Sequence of chain 6.GA:
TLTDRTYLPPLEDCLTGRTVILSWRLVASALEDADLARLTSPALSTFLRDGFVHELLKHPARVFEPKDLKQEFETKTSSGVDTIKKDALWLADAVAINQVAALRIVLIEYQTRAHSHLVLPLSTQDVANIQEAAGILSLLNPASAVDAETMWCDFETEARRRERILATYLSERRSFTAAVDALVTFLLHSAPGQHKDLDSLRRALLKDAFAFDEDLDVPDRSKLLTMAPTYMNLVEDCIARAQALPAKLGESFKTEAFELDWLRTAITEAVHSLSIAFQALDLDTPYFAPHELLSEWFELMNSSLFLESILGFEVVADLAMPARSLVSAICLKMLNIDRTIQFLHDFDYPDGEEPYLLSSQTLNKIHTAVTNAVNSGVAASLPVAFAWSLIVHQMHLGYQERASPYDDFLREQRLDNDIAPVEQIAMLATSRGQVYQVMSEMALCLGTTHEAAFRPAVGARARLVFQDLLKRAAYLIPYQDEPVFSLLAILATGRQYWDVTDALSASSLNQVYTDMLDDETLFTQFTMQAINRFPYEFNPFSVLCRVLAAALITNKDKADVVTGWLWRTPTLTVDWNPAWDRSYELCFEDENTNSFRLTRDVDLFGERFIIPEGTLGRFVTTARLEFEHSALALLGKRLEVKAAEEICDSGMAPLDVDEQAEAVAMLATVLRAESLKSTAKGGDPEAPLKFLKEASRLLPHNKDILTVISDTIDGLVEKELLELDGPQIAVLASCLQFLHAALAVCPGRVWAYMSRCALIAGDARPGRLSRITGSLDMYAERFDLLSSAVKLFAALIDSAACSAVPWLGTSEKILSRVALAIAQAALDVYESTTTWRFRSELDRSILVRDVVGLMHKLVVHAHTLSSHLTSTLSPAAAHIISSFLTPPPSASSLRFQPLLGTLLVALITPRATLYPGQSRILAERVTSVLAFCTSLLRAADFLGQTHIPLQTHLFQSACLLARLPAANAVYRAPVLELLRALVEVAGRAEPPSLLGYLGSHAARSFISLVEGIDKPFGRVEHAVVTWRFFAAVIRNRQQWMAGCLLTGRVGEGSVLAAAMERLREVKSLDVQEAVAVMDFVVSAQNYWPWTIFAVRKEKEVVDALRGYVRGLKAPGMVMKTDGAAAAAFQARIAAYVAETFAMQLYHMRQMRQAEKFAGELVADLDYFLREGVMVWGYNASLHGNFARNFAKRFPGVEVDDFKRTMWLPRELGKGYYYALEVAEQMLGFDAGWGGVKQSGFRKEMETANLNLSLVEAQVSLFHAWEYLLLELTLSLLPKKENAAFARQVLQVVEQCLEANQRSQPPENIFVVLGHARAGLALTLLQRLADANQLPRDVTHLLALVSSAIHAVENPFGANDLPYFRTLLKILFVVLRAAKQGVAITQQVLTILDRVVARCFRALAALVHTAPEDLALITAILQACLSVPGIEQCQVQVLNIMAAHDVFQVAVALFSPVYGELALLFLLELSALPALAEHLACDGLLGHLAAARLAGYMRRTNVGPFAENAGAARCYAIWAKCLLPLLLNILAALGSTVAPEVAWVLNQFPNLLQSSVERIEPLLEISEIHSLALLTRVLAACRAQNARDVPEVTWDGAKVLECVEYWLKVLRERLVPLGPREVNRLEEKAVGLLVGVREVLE

A protein and the small-molecule ligand that binds it are described below.
Small molecule (SMILES): CC[C@H](C)[C@H](NC(=O)[C@H](CO)NC(=O)[C@H](CC(=O)O)NC(=O)[C@@H](N)CCC(=O)O)C(=O)N[C@@H](CC(C)C)C(=O)N[C@@H](CCC(N)=O)C(=O)N1CCC[C@H]1C(=O)NCC(=O)N[C@@H](C)C(=O)N[C@@H](Cc1ccccc1)C(=O)N[C@@H](CO)C(=O)N[C@@H](C)C(=O)N[C@H](C=O)CC(N)=O

Binding-site contacts:
Ligand atom CG contacts residue PRO536 of chain 6.GA at 4.5 Å (hydrophobic).
Ligand atom CA contacts residue ILE535 of chain 6.GA at 3.8 Å (hydrophobic).
Ligand atom CD contacts residue TYR537 of chain 6.GA at 4.5 Å (hydrophobic).
Ligand atom CD1 contacts residue GLN538 of chain 6.GA at 3.1 Å.
Ligand atom CA contacts residue TYR537 of chain 6.GA at 4.5 Å (hydrophobic).
Ligand atom CD2 contacts residue THR488 of chain 6.GA at 4.2 Å.
Ligand atom CB contacts residue LEU534 of chain 6.GA at 4.3 Å (hydrophobic).
Ligand atom N contacts residue ILE535 of chain 6.GA at 3.7 Å.
Ligand atom CD2 contacts residue ALA484 of chain 6.GA at 3.6 Å (hydrophobic).
Ligand atom CD1 contacts residue PHE402 of chain 6.GA at 4.0 Å (hydrophobic).
Ligand atom NE2 contacts residue PRO536 of chain 6.GA at 4.2 Å.
Ligand atom CE1 contacts residue LEU413 of chain 6.GA at 4.2 Å (hydrophobic).
Ligand atom OD1 contacts residue TYR533 of chain 6.GA at 3.4 Å.
Ligand atom CG contacts residue TYR537 of chain 6.GA at 3.2 Å (hydrophobic).
Ligand atom CG contacts residue TYR533 of chain 6.GA at 3.3 Å (hydrophobic).
Ligand atom CD2 contacts residue MET485 of chain 6.GA at 4.0 Å (hydrophobic).
Ligand atom ND2 contacts residue TYR533 of chain 6.GA at 3.7 Å.
Ligand atom CD1 contacts residue THR488 of chain 6.GA at 4.2 Å.
Ligand atom CB contacts residue GLU481 of chain 6.GA at 3.6 Å.
Ligand atom CD1 contacts residue ILE535 of chain 6.GA at 4.0 Å (hydrophobic).
Ligand atom O contacts residue HIS409 of chain 6.GA at 3.6 Å.
Ligand atom CB contacts residue THR488 of chain 6.GA at 4.4 Å.
Ligand atom O contacts residue PRO536 of chain 6.GA at 3.8 Å.
Ligand atom CB contacts residue ILE535 of chain 6.GA at 4.2 Å (hydrophobic).
Ligand atom N contacts residue PRO536 of chain 6.GA at 4.2 Å.
Ligand atom CD1 contacts residue ILE535 of chain 6.GA at 4.0 Å (hydrophobic).
Ligand atom CD1 contacts residue LEU413 of chain 6.GA at 4.1 Å (hydrophobic).
Ligand atom C contacts residue HIS409 of chain 6.GA at 4.4 Å.
Ligand atom O contacts residue LEU534 of chain 6.GA at 4.3 Å.
Ligand atom CB contacts residue TYR533 of chain 6.GA at 3.6 Å (hydrophobic).
Ligand atom CB contacts residue TYR537 of chain 6.GA at 3.0 Å (hydrophobic).
Ligand atom CG1 contacts residue THR488 of chain 6.GA at 4.2 Å.